Sequence of chain 1.B:
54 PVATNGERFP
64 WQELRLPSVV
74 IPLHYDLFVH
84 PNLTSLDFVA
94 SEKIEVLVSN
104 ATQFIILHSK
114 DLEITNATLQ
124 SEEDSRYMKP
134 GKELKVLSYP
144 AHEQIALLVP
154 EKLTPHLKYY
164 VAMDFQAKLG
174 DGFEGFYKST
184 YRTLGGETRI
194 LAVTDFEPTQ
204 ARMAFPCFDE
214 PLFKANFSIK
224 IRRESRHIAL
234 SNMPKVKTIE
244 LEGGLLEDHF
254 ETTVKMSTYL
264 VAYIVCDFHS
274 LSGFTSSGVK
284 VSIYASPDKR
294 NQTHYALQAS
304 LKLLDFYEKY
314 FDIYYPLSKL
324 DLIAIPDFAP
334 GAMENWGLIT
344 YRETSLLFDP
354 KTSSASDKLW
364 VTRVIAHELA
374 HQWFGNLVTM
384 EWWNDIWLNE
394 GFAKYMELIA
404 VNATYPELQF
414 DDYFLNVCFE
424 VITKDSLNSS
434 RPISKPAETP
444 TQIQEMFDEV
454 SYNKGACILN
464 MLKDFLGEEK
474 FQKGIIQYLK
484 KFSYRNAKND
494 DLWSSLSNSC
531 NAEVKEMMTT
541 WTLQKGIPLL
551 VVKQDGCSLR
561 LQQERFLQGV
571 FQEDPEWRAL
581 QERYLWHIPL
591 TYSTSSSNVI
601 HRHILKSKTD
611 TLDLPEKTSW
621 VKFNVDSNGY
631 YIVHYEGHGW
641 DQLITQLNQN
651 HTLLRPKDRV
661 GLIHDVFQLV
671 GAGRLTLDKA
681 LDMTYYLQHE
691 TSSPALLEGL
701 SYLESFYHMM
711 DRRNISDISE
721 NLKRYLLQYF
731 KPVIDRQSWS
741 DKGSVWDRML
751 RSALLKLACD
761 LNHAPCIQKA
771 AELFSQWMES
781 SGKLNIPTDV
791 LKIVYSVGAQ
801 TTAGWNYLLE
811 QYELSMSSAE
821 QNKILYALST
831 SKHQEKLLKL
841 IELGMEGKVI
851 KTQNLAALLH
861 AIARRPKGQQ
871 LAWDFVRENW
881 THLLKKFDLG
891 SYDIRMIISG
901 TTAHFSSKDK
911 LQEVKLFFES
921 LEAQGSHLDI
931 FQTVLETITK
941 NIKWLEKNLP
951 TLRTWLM

The small molecule below binds the protein below.
Small molecule (SMILES): CC(=O)N[C@H]1[C@H](O[C@H]2[C@H](O)[C@@H](NC(C)=O)CO[C@@H]2CO)O[C@H](CO)[C@@H](O)[C@@H]1O

Binding-site contacts:
Ligand atom C1 contacts residue THR256 of chain 1.B at 4.0 Å.
Ligand atom C3 contacts residue ASN219 of chain 1.B at 3.7 Å.
Ligand atom C1 contacts residue ASN219 of chain 1.B at 1.4 Å.
Ligand atom O7 contacts residue THR255 of chain 1.B at 4.0 Å.
Ligand atom O6 contacts residue VAL257 of chain 1.B at 3.2 Å.
Ligand atom C7 contacts residue THR255 of chain 1.B at 4.3 Å.
Ligand atom C2 contacts residue THR256 of chain 1.B at 4.4 Å.
Ligand atom C1 contacts residue LYS258 of chain 1.B at 3.9 Å.
Ligand atom C8 contacts residue TYR487 of chain 1.B at 4.1 Å (hydrophobic).
Ligand atom N2 contacts residue ASN219 of chain 1.B at 2.7 Å (h-bond).
Ligand atom C6 contacts residue LYS258 of chain 1.B at 3.7 Å.
Ligand atom C1 contacts residue VAL257 of chain 1.B at 4.4 Å (hydrophobic).
Ligand atom O7 contacts residue ASN219 of chain 1.B at 4.0 Å.
Ligand atom O6 contacts residue LYS258 of chain 1.B at 3.0 Å (salt-bridge).
Ligand atom O6 contacts residue TYR487 of chain 1.B at 3.9 Å.
Ligand atom C8 contacts residue HIS77 of chain 1.B at 4.3 Å.
Ligand atom C5 contacts residue ASN219 of chain 1.B at 3.7 Å.
Ligand atom C2 contacts residue ASN219 of chain 1.B at 2.3 Å.
Ligand atom O5 contacts residue THR256 of chain 1.B at 4.1 Å.
Ligand atom O5 contacts residue ASN219 of chain 1.B at 2.4 Å (h-bond).
Ligand atom C5 contacts residue LYS258 of chain 1.B at 3.9 Å.
Ligand atom O5 contacts residue VAL257 of chain 1.B at 3.6 Å.
Ligand atom C4 contacts residue ASN219 of chain 1.B at 4.2 Å.
Ligand atom C7 contacts residue ASN219 of chain 1.B at 3.6 Å.
Ligand atom O5 contacts residue LYS258 of chain 1.B at 3.2 Å (salt-bridge).